Sequence of chain 1.A:
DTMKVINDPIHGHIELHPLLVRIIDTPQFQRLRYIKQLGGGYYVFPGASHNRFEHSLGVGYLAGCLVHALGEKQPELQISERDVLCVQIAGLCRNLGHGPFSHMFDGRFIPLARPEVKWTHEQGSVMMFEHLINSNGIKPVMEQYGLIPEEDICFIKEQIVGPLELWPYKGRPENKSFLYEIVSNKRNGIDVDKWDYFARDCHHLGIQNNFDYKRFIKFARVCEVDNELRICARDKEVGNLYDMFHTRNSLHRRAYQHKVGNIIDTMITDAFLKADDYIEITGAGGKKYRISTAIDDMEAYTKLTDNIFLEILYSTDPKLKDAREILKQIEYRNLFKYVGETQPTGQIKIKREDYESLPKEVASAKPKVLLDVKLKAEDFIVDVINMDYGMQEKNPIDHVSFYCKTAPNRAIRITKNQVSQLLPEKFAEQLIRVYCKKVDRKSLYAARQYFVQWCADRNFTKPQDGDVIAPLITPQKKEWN

The protein below binds the small molecule below.
Small molecule (SMILES): Nc1ncnc2c1ncn2[C@H]1C[C@H](O)[C@@H](CO[P](=O)(O)O[P](=O)(O)OP(=O)(O)O)O1

Binding-site contacts:
Ligand atom O2A contacts residue LYS242 of chain 1.A at 2.7 Å (salt-bridge).
Ligand atom N9 contacts residue ARG221 of chain 1.A at 3.5 Å (salt-bridge).
Ligand atom C5 contacts residue ARG221 of chain 1.A at 3.4 Å.
Ligand atom O3' contacts residue ASN7 of chain 1.C at 3.1 Å (h-bond).
Ligand atom O1B contacts residue LYS265 of chain 1.B at 2.8 Å (salt-bridge).
Ligand atom O1G contacts residue MG1 of chain 1.P at 1.9 Å.
Ligand atom C1' contacts residue PHE45 of chain 1.B at 3.3 Å (hydrophobic).
Ligand atom C2' contacts residue VAL44 of chain 1.B at 3.4 Å (hydrophobic).
Ligand atom C3' contacts residue GTP1 of chain 1.N at 3.5 Å.
Ligand atom O3A contacts residue GTP1 of chain 1.N at 3.2 Å (h-bond).
Ligand atom O1G contacts residue LYS411 of chain 1.A at 2.8 Å (salt-bridge).
Ligand atom PG contacts residue MG1 of chain 1.P at 3.2 Å.
Ligand atom O2B contacts residue MG1 of chain 1.P at 2.1 Å.
Ligand atom O3G contacts residue LYS265 of chain 1.B at 3.4 Å (salt-bridge).
Ligand atom PA contacts residue LYS242 of chain 1.A at 3.1 Å.
Ligand atom N6 contacts residue ARG260 of chain 1.B at 3.3 Å.
Ligand atom O3G contacts residue LYS411 of chain 1.A at 3.3 Å.
Ligand atom C4 contacts residue ARG221 of chain 1.A at 3.2 Å.
Ligand atom O2B contacts residue GTP1 of chain 1.N at 2.7 Å (h-bond).
Ligand atom O1A contacts residue LYS242 of chain 1.A at 2.9 Å (salt-bridge).
Ligand atom O3' contacts residue VAL44 of chain 1.B at 2.6 Å (h-bond).
Ligand atom O2A contacts residue ARG221 of chain 1.A at 3.0 Å (salt-bridge).
Ligand atom N7 contacts residue ARG221 of chain 1.A at 3.4 Å (salt-bridge).
Ligand atom O3G contacts residue ARG240 of chain 1.A at 2.4 Å (salt-bridge).
Ligand atom PB contacts residue MG1 of chain 1.P at 3.4 Å.
Ligand atom N6 contacts residue ASN246 of chain 1.A at 3.3 Å (h-bond).
Ligand atom N3 contacts residue ASN7 of chain 1.C at 3.0 Å (h-bond).
Ligand atom PG contacts residue ARG240 of chain 1.A at 3.4 Å.
Ligand atom PB contacts residue LYS265 of chain 1.B at 3.4 Å.
Ligand atom C3' contacts residue VAL44 of chain 1.B at 3.1 Å (hydrophobic).
Ligand atom O1B contacts residue HIS264 of chain 1.B at 3.0 Å.
Ligand atom C5' contacts residue VAL5 of chain 1.C at 3.2 Å (hydrophobic).
Ligand atom O1A contacts residue HIS264 of chain 1.B at 2.7 Å (h-bond).
Ligand atom O1G contacts residue GTP1 of chain 1.N at 2.7 Å (h-bond).
Ligand atom C2 contacts residue ASN7 of chain 1.C at 3.4 Å.
Ligand atom N9 contacts residue PHE45 of chain 1.B at 3.4 Å.
Ligand atom O4' contacts residue ARG221 of chain 1.A at 3.2 Å (salt-bridge).
Ligand atom O2G contacts residue ARG240 of chain 1.A at 2.8 Å (salt-bridge).
Ligand atom C2' contacts residue PHE45 of chain 1.B at 3.4 Å (hydrophobic).
Ligand atom O3B contacts residue LYS265 of chain 1.B at 2.8 Å (salt-bridge).

Sequence of chain 1.C:
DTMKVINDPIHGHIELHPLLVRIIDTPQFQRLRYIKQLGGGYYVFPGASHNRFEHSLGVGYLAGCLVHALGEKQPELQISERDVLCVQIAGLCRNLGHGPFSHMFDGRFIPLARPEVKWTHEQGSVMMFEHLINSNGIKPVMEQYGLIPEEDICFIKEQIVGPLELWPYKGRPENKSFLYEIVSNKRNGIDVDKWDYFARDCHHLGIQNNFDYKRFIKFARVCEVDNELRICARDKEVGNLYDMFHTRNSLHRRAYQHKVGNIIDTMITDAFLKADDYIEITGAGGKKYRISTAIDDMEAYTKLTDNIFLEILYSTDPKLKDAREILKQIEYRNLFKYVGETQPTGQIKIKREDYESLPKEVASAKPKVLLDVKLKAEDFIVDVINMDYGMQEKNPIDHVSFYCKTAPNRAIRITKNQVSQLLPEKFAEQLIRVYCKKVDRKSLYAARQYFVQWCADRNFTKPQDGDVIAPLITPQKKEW

Sequence of chain 1.B:
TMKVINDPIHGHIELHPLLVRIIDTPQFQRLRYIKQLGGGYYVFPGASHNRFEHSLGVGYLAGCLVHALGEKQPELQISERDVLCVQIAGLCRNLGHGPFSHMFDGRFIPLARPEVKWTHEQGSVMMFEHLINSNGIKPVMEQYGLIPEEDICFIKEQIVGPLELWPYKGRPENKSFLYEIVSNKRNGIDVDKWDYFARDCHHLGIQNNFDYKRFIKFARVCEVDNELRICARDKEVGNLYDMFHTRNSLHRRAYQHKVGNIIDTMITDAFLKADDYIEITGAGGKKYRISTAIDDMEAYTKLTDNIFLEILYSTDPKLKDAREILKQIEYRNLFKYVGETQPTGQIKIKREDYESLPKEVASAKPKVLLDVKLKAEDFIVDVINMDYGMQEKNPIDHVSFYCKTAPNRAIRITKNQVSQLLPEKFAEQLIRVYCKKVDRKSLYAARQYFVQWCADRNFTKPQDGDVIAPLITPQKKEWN